Sequence of chain 1.A:
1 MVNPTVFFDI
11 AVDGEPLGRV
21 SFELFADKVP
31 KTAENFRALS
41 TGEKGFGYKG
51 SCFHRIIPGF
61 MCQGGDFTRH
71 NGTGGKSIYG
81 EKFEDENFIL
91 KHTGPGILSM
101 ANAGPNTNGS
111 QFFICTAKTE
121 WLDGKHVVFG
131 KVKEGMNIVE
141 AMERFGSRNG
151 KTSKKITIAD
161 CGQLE

A small-molecule ligand and the protein it binds are described below.
Small molecule (SMILES): CCCN(Cc1ccc(N)cc1)C(=O)NCC(=O)OCC

Binding-site contacts:
Ligand atom C13 contacts residue PHE113 of chain 1.A at 3.7 Å (hydrophobic).
Ligand atom C13 contacts residue HIS126 of chain 1.A at 3.9 Å.
Ligand atom N2 contacts residue ASN102 of chain 1.A at 3.1 Å (h-bond).
Ligand atom C4 contacts residue GLN111 of chain 1.A at 3.5 Å.
Ligand atom N1 contacts residue GLY109 of chain 1.A at 3.8 Å.
Ligand atom C4 contacts residue GLY72 of chain 1.A at 3.7 Å.
Ligand atom N contacts residue ASN102 of chain 1.A at 3.6 Å.
Ligand atom O1 contacts residue HIS126 of chain 1.A at 3.4 Å.
Ligand atom O1 contacts residue ALA101 of chain 1.A at 3.2 Å.
Ligand atom C14 contacts residue PHE113 of chain 1.A at 4.0 Å (hydrophobic).
Ligand atom C12 contacts residue GLN63 of chain 1.A at 4.0 Å.
Ligand atom O contacts residue GLN63 of chain 1.A at 2.9 Å (h-bond).
Ligand atom N1 contacts residue THR107 of chain 1.A at 3.3 Å (h-bond).
Ligand atom C12 contacts residue ASN102 of chain 1.A at 4.0 Å.
Ligand atom C11 contacts residue ASN102 of chain 1.A at 3.9 Å.
Ligand atom C2 contacts residue ASN102 of chain 1.A at 3.4 Å.
Ligand atom C6 contacts residue ALA101 of chain 1.A at 3.9 Å (hydrophobic).
Ligand atom C3 contacts residue GLY72 of chain 1.A at 3.1 Å.
Ligand atom C10 contacts residue ASN102 of chain 1.A at 3.6 Å.
Ligand atom C8 contacts residue GLN111 of chain 1.A at 3.8 Å.
Ligand atom C10 contacts residue GLN63 of chain 1.A at 4.0 Å.
Ligand atom C3 contacts residue GLN111 of chain 1.A at 4.0 Å.
Ligand atom C12 contacts residue HIS126 of chain 1.A at 4.0 Å.
Ligand atom O2 contacts residue GLN63 of chain 1.A at 3.5 Å (h-bond).
Ligand atom O1 contacts residue ASN102 of chain 1.A at 3.1 Å (h-bond).
Ligand atom C11 contacts residue ARG55 of chain 1.A at 4.0 Å.
Ligand atom C14 contacts residue PHE60 of chain 1.A at 4.0 Å (hydrophobic).
Ligand atom C12 contacts residue ARG55 of chain 1.A at 4.0 Å.
Ligand atom C14 contacts residue ARG55 of chain 1.A at 3.8 Å.
Ligand atom C8 contacts residue GLY74 of chain 1.A at 4.0 Å.
Ligand atom C13 contacts residue ARG55 of chain 1.A at 4.0 Å.
Ligand atom C5 contacts residue ASN102 of chain 1.A at 3.8 Å.
Ligand atom C9 contacts residue GLY72 of chain 1.A at 3.7 Å.
Ligand atom C13 contacts residue GLN63 of chain 1.A at 4.0 Å.
Ligand atom C9 contacts residue GLN111 of chain 1.A at 3.4 Å.
Ligand atom C5 contacts residue ALA101 of chain 1.A at 4.0 Å (hydrophobic).
Ligand atom O2 contacts residue ARG55 of chain 1.A at 3.2 Å (salt-bridge).
Ligand atom C5 contacts residue GLN111 of chain 1.A at 3.8 Å.
Ligand atom C2 contacts residue ALA103 of chain 1.A at 3.8 Å (hydrophobic).
Ligand atom C6 contacts residue ASN102 of chain 1.A at 3.6 Å.